This small molecule binds to this protein.
Small molecule (SMILES): NCCNC1CCC(CC(=O)N[C@H]2Cc3cccc(C(=O)O)c3O[B-]2(O)O)CC1

Sequence of chain 1.B:
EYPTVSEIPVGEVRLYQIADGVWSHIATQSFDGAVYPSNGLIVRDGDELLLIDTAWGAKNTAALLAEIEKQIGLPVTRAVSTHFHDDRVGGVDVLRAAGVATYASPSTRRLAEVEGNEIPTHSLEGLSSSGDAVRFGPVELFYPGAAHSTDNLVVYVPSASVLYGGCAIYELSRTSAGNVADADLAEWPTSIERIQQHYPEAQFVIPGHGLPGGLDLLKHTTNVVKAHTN

Binding-site contacts:
Ligand atom B05 contacts residue ZN1 of chain 1.I at 2.9 Å.
Ligand atom C11 contacts residue HIS209 of chain 1.B at 3.5 Å.
Ligand atom C19 contacts residue ASN179 of chain 1.B at 3.4 Å.
Ligand atom C11 contacts residue ZN1 of chain 1.J at 3.3 Å.
Ligand atom O07 contacts residue HIS85 of chain 1.B at 3.1 Å (h-bond).
Ligand atom O06 contacts residue ZN1 of chain 1.J at 2.8 Å.
Ligand atom C2 contacts residue ASP182 of chain 1.B at 3.0 Å.
Ligand atom C28 contacts residue ASP182 of chain 1.B at 3.6 Å.
Ligand atom C28 contacts residue GLU115 of chain 1.B at 3.2 Å.
Ligand atom C10 contacts residue HIS209 of chain 1.B at 3.6 Å.
Ligand atom O07 contacts residue ASN179 of chain 1.B at 3.0 Å (h-bond).
Ligand atom C10 contacts residue ZN1 of chain 1.J at 3.5 Å.
Ligand atom O06 contacts residue HIS83 of chain 1.B at 3.2 Å (h-bond).
Ligand atom O12 contacts residue CYS167 of chain 1.B at 3.5 Å.
Ligand atom O06 contacts residue HIS85 of chain 1.B at 3.5 Å (h-bond).
Ligand atom B05 contacts residue ASP87 of chain 1.B at 3.3 Å.
Ligand atom C23 contacts residue GLU115 of chain 1.B at 3.3 Å.
Ligand atom O12 contacts residue ZN1 of chain 1.J at 2.3 Å.
Ligand atom O08 contacts residue ASP87 of chain 1.B at 3.1 Å (salt-bridge).
Ligand atom B05 contacts residue ZN1 of chain 1.J at 3.0 Å.
Ligand atom C18 contacts residue TRP56 of chain 1.B at 3.5 Å (hydrophobic).
Ligand atom O07 contacts residue ZN1 of chain 1.I at 2.5 Å.
Ligand atom N1 contacts residue GLU115 of chain 1.B at 2.6 Å (salt-bridge).
Ligand atom O06 contacts residue ASP87 of chain 1.B at 2.6 Å (salt-bridge).
Ligand atom C2 contacts residue GLU115 of chain 1.B at 3.3 Å.
Ligand atom C09 contacts residue ZN1 of chain 1.J at 3.0 Å.
Ligand atom O08 contacts residue ZN1 of chain 1.J at 2.0 Å.
Ligand atom O06 contacts residue HIS148 of chain 1.B at 3.4 Å (h-bond).
Ligand atom C28 contacts residue HIS85 of chain 1.B at 3.6 Å.
Ligand atom O13 contacts residue ASN179 of chain 1.B at 3.4 Å (h-bond).
Ligand atom C02 contacts residue ASN179 of chain 1.B at 3.7 Å.
Ligand atom C09 contacts residue HIS209 of chain 1.B at 3.5 Å.
Ligand atom C29 contacts residue ASN179 of chain 1.B at 3.5 Å.
Ligand atom C04 contacts residue ASP87 of chain 1.B at 3.5 Å.
Ligand atom N03 contacts residue ASN179 of chain 1.B at 3.1 Å (h-bond).
Ligand atom O06 contacts residue ZN1 of chain 1.I at 2.0 Å.
Ligand atom O12 contacts residue HIS209 of chain 1.B at 2.9 Å (h-bond).
Ligand atom O07 contacts residue HIS148 of chain 1.B at 3.2 Å (h-bond).
Ligand atom C3 contacts residue ASP182 of chain 1.B at 3.4 Å.
Ligand atom O08 contacts residue HIS209 of chain 1.B at 3.4 Å (h-bond).